Sequence of chain 44.B:
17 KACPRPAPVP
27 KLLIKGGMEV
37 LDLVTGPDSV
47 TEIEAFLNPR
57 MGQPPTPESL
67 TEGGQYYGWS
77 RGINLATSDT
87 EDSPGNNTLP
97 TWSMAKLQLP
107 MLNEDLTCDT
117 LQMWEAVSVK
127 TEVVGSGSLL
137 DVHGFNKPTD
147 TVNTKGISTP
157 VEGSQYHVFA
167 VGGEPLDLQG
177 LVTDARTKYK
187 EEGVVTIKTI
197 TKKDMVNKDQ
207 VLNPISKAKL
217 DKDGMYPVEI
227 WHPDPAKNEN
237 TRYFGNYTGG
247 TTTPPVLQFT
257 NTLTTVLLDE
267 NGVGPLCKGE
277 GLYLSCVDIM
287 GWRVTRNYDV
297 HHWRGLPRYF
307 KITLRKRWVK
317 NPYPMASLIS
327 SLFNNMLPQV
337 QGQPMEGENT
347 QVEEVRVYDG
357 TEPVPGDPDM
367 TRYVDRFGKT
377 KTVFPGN

This protein binds this small molecule.
Small molecule (SMILES): CC(=O)N[C@H]1[C@H]([C@H](O)[C@H](O)CO)O[C@@](O[C@H]2[C@@H](O)[C@@H](CO)O[C@@H](O[C@H]3[C@H](O)[C@@H](O)[C@H](O)O[C@@H]3CO)[C@@H]2O)(C(=O)O)C[C@@H]1O

Sequence of chain 44.C:
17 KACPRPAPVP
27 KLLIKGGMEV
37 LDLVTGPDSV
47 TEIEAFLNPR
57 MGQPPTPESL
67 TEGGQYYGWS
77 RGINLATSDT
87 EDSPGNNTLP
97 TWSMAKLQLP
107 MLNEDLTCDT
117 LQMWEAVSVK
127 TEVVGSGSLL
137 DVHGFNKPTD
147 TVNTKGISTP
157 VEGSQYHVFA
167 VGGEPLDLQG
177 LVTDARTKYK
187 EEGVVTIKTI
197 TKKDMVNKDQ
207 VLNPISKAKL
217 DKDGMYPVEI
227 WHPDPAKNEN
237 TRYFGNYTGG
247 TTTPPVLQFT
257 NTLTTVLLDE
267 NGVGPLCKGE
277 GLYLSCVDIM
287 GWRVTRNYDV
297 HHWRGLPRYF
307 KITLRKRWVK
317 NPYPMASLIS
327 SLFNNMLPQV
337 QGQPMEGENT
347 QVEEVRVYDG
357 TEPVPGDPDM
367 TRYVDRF

Binding-site contacts:
Ligand atom C1 contacts residue TYR72 of chain 44.B at 3.7 Å (hydrophobic).
Ligand atom O4 contacts residue ASN80 of chain 44.B at 4.3 Å.
Ligand atom C3 contacts residue VAL296 of chain 44.B at 3.5 Å (hydrophobic).
Ligand atom C5 contacts residue ASN93 of chain 44.B at 4.0 Å.
Ligand atom C1 contacts residue ARG77 of chain 44.B at 3.3 Å.
Ligand atom O4 contacts residue ILE79 of chain 44.B at 3.8 Å.
Ligand atom C3 contacts residue ARG77 of chain 44.B at 4.0 Å.
Ligand atom O4 contacts residue HIS298 of chain 44.B at 3.1 Å (h-bond).
Ligand atom C3 contacts residue HIS298 of chain 44.B at 3.5 Å.
Ligand atom C4 contacts residue ARG77 of chain 44.B at 3.8 Å.
Ligand atom C6 contacts residue TYR72 of chain 44.B at 3.9 Å (hydrophobic).
Ligand atom C2 contacts residue GLY78 of chain 44.B at 3.9 Å.
Ligand atom C3 contacts residue GLY78 of chain 44.B at 3.8 Å.
Ligand atom C9 contacts residue ARG77 of chain 44.B at 3.5 Å.
Ligand atom C3 contacts residue GLY78 of chain 44.B at 3.8 Å.
Ligand atom C5 contacts residue ARG77 of chain 44.B at 4.2 Å.
Ligand atom O1B contacts residue TYR72 of chain 44.B at 3.8 Å.
Ligand atom O6 contacts residue ASN93 of chain 44.B at 3.5 Å (h-bond).
Ligand atom O1B contacts residue ARG77 of chain 44.B at 2.7 Å (salt-bridge).
Ligand atom O1A contacts residue TYR72 of chain 44.B at 3.0 Å.
Ligand atom C2 contacts residue VAL296 of chain 44.B at 4.3 Å (hydrophobic).
Ligand atom C6 contacts residue ASN93 of chain 44.B at 3.2 Å.
Ligand atom O4 contacts residue VAL296 of chain 44.B at 4.2 Å.
Ligand atom O1A contacts residue GLY78 of chain 44.B at 3.9 Å.
Ligand atom N5 contacts residue TYR72 of chain 44.B at 2.8 Å (h-bond).
Ligand atom O3 contacts residue ASN80 of chain 44.B at 3.9 Å.
Ligand atom O3 contacts residue VAL296 of chain 44.B at 3.9 Å.
Ligand atom O4 contacts residue THR291 of chain 44.B at 3.3 Å.
Ligand atom C4 contacts residue TYR72 of chain 44.B at 3.9 Å (hydrophobic).
Ligand atom O4 contacts residue GLY78 of chain 44.B at 3.1 Å.
Ligand atom C5 contacts residue TYR72 of chain 44.B at 3.7 Å (hydrophobic).
Ligand atom C1 contacts residue GLY78 of chain 44.B at 4.1 Å.
Ligand atom C11 contacts residue ASP85 of chain 44.C at 3.7 Å.
Ligand atom C11 contacts residue TYR72 of chain 44.B at 3.5 Å (hydrophobic).
Ligand atom O3 contacts residue GLY78 of chain 44.B at 3.0 Å.
Ligand atom C4 contacts residue HIS298 of chain 44.B at 3.5 Å.
Ligand atom C4 contacts residue GLY78 of chain 44.B at 3.3 Å.
Ligand atom O1A contacts residue ARG77 of chain 44.B at 3.2 Å (salt-bridge).
Ligand atom O3 contacts residue ARG77 of chain 44.B at 4.1 Å.
Ligand atom C10 contacts residue TYR72 of chain 44.B at 3.6 Å (hydrophobic).